Sequence of chain 3.B:
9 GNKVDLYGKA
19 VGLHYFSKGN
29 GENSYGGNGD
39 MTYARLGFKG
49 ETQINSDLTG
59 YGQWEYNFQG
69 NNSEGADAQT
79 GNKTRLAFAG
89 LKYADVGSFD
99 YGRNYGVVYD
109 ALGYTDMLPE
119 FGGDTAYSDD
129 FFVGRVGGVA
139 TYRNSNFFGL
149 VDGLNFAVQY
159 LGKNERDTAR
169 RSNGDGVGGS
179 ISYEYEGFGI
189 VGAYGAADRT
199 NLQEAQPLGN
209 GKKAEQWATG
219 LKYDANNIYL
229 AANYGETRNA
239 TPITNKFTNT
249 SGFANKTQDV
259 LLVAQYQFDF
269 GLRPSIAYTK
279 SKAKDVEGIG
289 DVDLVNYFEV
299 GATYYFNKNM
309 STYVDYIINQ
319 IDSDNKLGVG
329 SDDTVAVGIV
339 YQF

Binding-site contacts:
Ligand atom OBF contacts residue ARG168 of chain 3.B at 4.0 Å.
Ligand atom OBG contacts residue ARG168 of chain 3.B at 4.0 Å.
Ligand atom N contacts residue SER249 of chain 3.B at 4.4 Å.
Ligand atom N contacts residue GLN204 of chain 3.B at 3.9 Å.
Ligand atom N contacts residue ALA167 of chain 3.B at 4.5 Å.
Ligand atom CB contacts residue SER249 of chain 3.B at 3.4 Å.
Ligand atom C contacts residue THR166 of chain 3.B at 4.4 Å.
Ligand atom CBE contacts residue ARG168 of chain 3.B at 3.9 Å.
Ligand atom CG contacts residue SER249 of chain 3.B at 4.3 Å.
Ligand atom NAX contacts residue ARG168 of chain 3.B at 4.5 Å.
Ligand atom CA contacts residue SER249 of chain 3.B at 3.7 Å.
Ligand atom O contacts residue THR166 of chain 3.B at 3.5 Å.
Ligand atom CD contacts residue GLN204 of chain 3.B at 3.7 Å.
Ligand atom OBG contacts residue ARG169 of chain 3.B at 2.9 Å (salt-bridge).
Ligand atom OBF contacts residue ARG169 of chain 3.B at 2.7 Å (salt-bridge).
Ligand atom OBG contacts residue GLY73 of chain 2.B at 4.2 Å.
Ligand atom CBE contacts residue ARG169 of chain 3.B at 3.4 Å.

This protein binds this small molecule.
Small molecule (SMILES): C[C@@H](O)[C@@H](C=O)[C@@H]1NC(C(=O)O)=C(S[C@@H]2CN[C@H](C(=O)Nc3cccc(C(=O)O)c3)C2)[C@@H]1C

Sequence of chain 2.B:
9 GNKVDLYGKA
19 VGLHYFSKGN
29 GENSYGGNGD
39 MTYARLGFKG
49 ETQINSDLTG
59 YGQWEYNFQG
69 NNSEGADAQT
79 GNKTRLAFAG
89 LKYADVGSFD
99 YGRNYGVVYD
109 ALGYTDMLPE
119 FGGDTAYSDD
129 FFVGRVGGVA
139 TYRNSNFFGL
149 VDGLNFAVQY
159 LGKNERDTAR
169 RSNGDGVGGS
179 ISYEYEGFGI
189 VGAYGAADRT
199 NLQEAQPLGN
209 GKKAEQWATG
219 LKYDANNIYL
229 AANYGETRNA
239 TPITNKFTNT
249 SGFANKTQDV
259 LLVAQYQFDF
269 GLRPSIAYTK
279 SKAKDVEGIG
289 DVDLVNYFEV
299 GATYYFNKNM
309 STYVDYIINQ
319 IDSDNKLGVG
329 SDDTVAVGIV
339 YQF